Sequence of chain 1.A:
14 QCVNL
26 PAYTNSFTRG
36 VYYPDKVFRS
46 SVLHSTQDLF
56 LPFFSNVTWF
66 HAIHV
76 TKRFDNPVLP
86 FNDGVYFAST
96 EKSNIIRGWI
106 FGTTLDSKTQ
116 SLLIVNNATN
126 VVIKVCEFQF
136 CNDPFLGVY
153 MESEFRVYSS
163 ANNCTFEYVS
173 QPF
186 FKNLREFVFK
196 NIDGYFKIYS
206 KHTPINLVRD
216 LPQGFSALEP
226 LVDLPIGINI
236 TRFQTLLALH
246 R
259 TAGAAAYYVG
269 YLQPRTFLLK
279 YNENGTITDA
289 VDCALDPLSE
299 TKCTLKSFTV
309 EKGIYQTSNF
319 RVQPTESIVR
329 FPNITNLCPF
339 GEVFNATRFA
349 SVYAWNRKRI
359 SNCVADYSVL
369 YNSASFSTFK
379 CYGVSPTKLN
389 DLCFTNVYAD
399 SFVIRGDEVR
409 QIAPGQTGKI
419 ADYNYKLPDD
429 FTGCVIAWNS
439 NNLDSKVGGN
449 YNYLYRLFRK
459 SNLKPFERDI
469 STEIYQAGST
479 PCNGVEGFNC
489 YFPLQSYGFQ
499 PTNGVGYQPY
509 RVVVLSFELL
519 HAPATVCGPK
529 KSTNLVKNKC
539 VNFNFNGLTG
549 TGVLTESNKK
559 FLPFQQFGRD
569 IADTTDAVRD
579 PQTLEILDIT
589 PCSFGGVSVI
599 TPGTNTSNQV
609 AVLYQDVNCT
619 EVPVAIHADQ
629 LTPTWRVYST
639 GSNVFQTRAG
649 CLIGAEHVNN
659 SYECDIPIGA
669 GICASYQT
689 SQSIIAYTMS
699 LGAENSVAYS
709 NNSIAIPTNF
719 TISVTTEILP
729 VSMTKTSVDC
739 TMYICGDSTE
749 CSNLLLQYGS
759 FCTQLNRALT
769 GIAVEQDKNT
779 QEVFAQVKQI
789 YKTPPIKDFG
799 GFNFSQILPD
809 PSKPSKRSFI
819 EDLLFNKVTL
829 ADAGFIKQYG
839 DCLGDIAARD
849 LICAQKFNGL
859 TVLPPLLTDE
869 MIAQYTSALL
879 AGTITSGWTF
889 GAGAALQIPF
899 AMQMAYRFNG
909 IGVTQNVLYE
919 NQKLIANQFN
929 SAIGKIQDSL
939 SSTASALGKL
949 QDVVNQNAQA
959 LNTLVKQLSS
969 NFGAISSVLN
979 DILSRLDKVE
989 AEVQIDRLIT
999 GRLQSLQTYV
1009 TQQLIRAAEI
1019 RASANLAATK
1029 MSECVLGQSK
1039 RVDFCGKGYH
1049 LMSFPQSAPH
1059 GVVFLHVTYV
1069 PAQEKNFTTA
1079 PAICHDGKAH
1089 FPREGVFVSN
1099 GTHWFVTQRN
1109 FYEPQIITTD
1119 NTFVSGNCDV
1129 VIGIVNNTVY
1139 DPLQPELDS

This small molecule binds to this protein.
Small molecule (SMILES): CC(=O)N[C@@H]1[C@@H](O)[C@H](O)[C@@H](CO)O[C@H]1O

Binding-site contacts:
Ligand atom C8 contacts residue SER371 of chain 1.A at 3.1 Å.
Ligand atom C2 contacts residue ASN343 of chain 1.A at 2.4 Å.
Ligand atom N2 contacts residue SER371 of chain 1.A at 3.9 Å.
Ligand atom O5 contacts residue ASN343 of chain 1.A at 2.3 Å (h-bond).
Ligand atom C1 contacts residue ASN343 of chain 1.A at 1.4 Å.
Ligand atom C4 contacts residue ASN343 of chain 1.A at 4.2 Å.
Ligand atom C7 contacts residue SER371 of chain 1.A at 4.0 Å.
Ligand atom C5 contacts residue ASN343 of chain 1.A at 3.6 Å.
Ligand atom C7 contacts residue ASN343 of chain 1.A at 3.1 Å.
Ligand atom N2 contacts residue ASN343 of chain 1.A at 2.9 Å (h-bond).
Ligand atom O7 contacts residue ASN343 of chain 1.A at 3.0 Å (h-bond).
Ligand atom C3 contacts residue ASN343 of chain 1.A at 3.8 Å.
Ligand atom C8 contacts residue ASN343 of chain 1.A at 4.3 Å.